Sequence of chain 1.A:
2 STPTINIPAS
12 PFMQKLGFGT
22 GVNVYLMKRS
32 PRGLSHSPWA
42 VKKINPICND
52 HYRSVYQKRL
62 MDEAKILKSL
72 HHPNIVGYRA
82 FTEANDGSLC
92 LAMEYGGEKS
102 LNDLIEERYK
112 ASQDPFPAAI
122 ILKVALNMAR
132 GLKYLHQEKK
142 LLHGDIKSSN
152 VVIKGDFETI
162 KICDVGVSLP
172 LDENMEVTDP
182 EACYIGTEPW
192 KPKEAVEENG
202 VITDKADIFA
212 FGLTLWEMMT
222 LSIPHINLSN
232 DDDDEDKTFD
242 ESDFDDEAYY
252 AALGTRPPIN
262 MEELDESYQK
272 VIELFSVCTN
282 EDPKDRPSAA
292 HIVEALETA

Binding-site contacts:
Ligand atom O4' contacts residue TYR251 of chain 1.A at 4.0 Å.
Ligand atom C1 contacts residue GLU189 of chain 1.A at 4.5 Å.
Ligand atom C4' contacts residue GLU189 of chain 1.A at 3.9 Å.
Ligand atom C2' contacts residue GLU189 of chain 1.A at 3.1 Å.
Ligand atom O1 contacts residue GLU189 of chain 1.A at 3.9 Å.
Ligand atom C3' contacts residue TYR251 of chain 1.A at 3.6 Å (hydrophobic).
Ligand atom C4' contacts residue TYR251 of chain 1.A at 4.2 Å (hydrophobic).
Ligand atom C5' contacts residue LYS48 of chain 1.B at 3.8 Å.
Ligand atom C1 contacts residue ASN50 of chain 1.B at 3.7 Å.
Ligand atom C1 contacts residue PRO51 of chain 1.B at 4.1 Å (hydrophobic).
Ligand atom C6' contacts residue ILE49 of chain 1.B at 3.5 Å (hydrophobic).
Ligand atom C4' contacts residue TYR250 of chain 1.A at 4.3 Å (hydrophobic).
Ligand atom C2 contacts residue ILE49 of chain 1.B at 3.9 Å (hydrophobic).
Ligand atom C5' contacts residue TYR250 of chain 1.A at 4.4 Å (hydrophobic).
Ligand atom C6' contacts residue LYS48 of chain 1.B at 3.1 Å.
Ligand atom C2 contacts residue LYS48 of chain 1.B at 3.5 Å.
Ligand atom C1 contacts residue LYS48 of chain 1.B at 4.5 Å.
Ligand atom C3 contacts residue GLU189 of chain 1.A at 3.7 Å.
Ligand atom C1 contacts residue THR188 of chain 1.A at 3.6 Å.
Ligand atom C6' contacts residue GLU189 of chain 1.A at 3.7 Å.
Ligand atom O2 contacts residue PRO51 of chain 1.B at 3.2 Å.
Ligand atom C2 contacts residue GLU189 of chain 1.A at 4.4 Å.
Ligand atom O1 contacts residue THR188 of chain 1.A at 3.8 Å.
Ligand atom C1' contacts residue GLU189 of chain 1.A at 3.3 Å.
Ligand atom O2 contacts residue ILE49 of chain 1.B at 3.8 Å.
Ligand atom C5' contacts residue GLU189 of chain 1.A at 4.0 Å.
Ligand atom C2 contacts residue ASN50 of chain 1.B at 3.8 Å.
Ligand atom C1' contacts residue LYS48 of chain 1.B at 3.6 Å.
Ligand atom C6' contacts residue TYR250 of chain 1.A at 4.3 Å (hydrophobic).
Ligand atom O2 contacts residue THR188 of chain 1.A at 3.2 Å.
Ligand atom C5' contacts residue ILE49 of chain 1.B at 3.5 Å (hydrophobic).
Ligand atom C3' contacts residue GLU189 of chain 1.A at 3.5 Å.
Ligand atom O4' contacts residue TYR250 of chain 1.A at 4.4 Å.
Ligand atom C3 contacts residue LYS48 of chain 1.B at 3.8 Å.
Ligand atom O2 contacts residue ASN50 of chain 1.B at 2.7 Å (h-bond).

A small-molecule ligand and the protein it binds are described below.
Small molecule (SMILES): O=C(O)/C=C/c1ccc(O)cc1

Sequence of chain 1.B:
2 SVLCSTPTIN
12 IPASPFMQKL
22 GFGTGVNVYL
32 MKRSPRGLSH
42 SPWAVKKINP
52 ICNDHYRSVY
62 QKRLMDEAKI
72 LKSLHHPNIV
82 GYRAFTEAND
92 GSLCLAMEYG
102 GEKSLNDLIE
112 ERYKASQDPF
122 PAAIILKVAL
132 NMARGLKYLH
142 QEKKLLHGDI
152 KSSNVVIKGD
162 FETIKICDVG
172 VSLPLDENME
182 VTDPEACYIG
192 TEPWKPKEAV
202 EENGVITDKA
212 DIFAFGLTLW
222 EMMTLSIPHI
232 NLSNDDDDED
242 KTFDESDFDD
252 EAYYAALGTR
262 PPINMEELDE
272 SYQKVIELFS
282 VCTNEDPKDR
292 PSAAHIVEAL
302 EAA